Sequence of chain 11.A:
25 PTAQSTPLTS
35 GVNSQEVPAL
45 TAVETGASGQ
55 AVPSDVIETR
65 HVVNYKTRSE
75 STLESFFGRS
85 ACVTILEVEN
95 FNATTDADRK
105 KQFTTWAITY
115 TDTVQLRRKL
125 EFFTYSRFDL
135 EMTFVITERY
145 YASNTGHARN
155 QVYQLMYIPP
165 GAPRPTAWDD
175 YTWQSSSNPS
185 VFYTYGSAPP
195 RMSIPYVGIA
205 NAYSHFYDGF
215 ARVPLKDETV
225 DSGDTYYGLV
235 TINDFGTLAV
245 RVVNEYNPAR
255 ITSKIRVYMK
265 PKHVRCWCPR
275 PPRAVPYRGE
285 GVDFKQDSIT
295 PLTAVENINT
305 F

Sequence of chain 15.A:
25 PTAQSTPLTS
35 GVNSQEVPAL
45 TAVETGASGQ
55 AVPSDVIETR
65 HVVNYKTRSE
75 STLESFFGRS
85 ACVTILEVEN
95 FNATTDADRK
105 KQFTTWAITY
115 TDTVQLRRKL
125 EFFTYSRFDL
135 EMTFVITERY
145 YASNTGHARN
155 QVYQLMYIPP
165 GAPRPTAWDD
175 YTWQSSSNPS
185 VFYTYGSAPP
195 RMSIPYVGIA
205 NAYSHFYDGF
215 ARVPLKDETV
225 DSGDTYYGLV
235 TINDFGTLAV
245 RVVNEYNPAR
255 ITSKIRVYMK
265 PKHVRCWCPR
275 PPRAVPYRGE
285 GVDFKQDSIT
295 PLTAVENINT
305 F

Binding-site contacts:
Ligand atom C11 contacts residue ARG143 of chain 11.A at 4.0 Å.
Ligand atom O4 contacts residue TYR145 of chain 11.A at 4.2 Å.
Ligand atom C1 contacts residue ALA146 of chain 11.A at 4.0 Å (hydrophobic).
Ligand atom O1A contacts residue ALA146 of chain 11.A at 3.2 Å.
Ligand atom O1B contacts residue PRO252 of chain 15.A at 3.3 Å.
Ligand atom C7 contacts residue TYR145 of chain 11.A at 3.9 Å (hydrophobic).
Ligand atom C6 contacts residue ALA146 of chain 11.A at 4.3 Å (hydrophobic).
Ligand atom O4 contacts residue PRO252 of chain 15.A at 3.6 Å.
Ligand atom C9 contacts residue TYR145 of chain 11.A at 4.4 Å (hydrophobic).
Ligand atom C5 contacts residue TYR145 of chain 11.A at 3.3 Å (hydrophobic).
Ligand atom C6 contacts residue TYR145 of chain 11.A at 3.4 Å (hydrophobic).
Ligand atom C8 contacts residue ALA146 of chain 11.A at 4.5 Å (hydrophobic).
Ligand atom N5 contacts residue TYR145 of chain 11.A at 2.6 Å (h-bond).
Ligand atom C11 contacts residue TYR145 of chain 11.A at 3.7 Å (hydrophobic).
Ligand atom C1 contacts residue SER147 of chain 11.A at 3.6 Å.
Ligand atom O4 contacts residue TYR250 of chain 15.A at 3.4 Å.
Ligand atom C11 contacts residue TYR250 of chain 15.A at 3.7 Å (hydrophobic).
Ligand atom O10 contacts residue TYR250 of chain 15.A at 2.8 Å (h-bond).
Ligand atom N5 contacts residue TYR250 of chain 15.A at 4.4 Å.
Ligand atom C10 contacts residue TYR250 of chain 15.A at 3.5 Å (hydrophobic).
Ligand atom C1 contacts residue PRO252 of chain 15.A at 4.0 Å (hydrophobic).
Ligand atom C4 contacts residue TYR145 of chain 11.A at 3.6 Å (hydrophobic).
Ligand atom O8 contacts residue ALA146 of chain 11.A at 3.3 Å.
Ligand atom O4 contacts residue ASN251 of chain 15.A at 4.1 Å.
Ligand atom O1A contacts residue SER147 of chain 11.A at 3.1 Å (h-bond).
Ligand atom C4 contacts residue PRO252 of chain 15.A at 3.7 Å (hydrophobic).
Ligand atom C3 contacts residue PRO252 of chain 15.A at 3.8 Å (hydrophobic).
Ligand atom C10 contacts residue TYR145 of chain 11.A at 3.6 Å (hydrophobic).
Ligand atom O1B contacts residue ALA146 of chain 11.A at 4.3 Å.
Ligand atom O1B contacts residue SER147 of chain 11.A at 2.7 Å (h-bond).
Ligand atom O1A contacts residue ASN148 of chain 11.A at 4.3 Å.

This protein binds this small molecule.
Small molecule (SMILES): CC(=O)N[C@H]1[C@H]([C@H](O)[C@H](O)CO)O[C@@](O)(C(=O)O)C[C@@H]1O